Sequence of chain 1.V:
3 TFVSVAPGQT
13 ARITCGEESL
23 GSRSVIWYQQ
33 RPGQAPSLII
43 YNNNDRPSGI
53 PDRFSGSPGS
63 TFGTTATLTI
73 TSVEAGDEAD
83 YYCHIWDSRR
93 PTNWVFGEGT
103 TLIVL

Sequence of chain 1.U:
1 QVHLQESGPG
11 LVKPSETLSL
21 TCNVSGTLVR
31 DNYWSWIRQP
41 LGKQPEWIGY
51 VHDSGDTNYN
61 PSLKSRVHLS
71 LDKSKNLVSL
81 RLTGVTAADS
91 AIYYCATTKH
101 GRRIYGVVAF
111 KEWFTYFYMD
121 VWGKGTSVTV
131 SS

Sequence of chain 1.R:
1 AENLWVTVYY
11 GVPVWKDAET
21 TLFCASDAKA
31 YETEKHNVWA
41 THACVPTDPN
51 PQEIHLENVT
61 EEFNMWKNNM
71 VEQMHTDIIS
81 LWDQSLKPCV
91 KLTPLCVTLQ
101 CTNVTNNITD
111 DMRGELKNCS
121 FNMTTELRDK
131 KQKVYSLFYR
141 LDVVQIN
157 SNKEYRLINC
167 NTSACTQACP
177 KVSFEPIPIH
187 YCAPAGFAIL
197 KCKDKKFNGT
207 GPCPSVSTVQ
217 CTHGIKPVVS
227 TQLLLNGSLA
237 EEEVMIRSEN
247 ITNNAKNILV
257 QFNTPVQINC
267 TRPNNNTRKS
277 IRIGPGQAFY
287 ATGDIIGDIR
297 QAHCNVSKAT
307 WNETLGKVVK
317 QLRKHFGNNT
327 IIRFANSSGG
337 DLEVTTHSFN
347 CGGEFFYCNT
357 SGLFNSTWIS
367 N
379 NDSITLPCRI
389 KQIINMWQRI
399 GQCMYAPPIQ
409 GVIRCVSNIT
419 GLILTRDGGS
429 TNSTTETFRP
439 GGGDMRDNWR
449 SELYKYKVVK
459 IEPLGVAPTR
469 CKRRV

This small molecule binds to this protein.
Small molecule (SMILES): CC(=O)N[C@H]1[C@H](O[C@H]2[C@H](O)[C@@H](NC(C)=O)CO[C@@H]2CO)O[C@H](CO)[C@@H](O[C@@H]2O[C@H](CO[C@H]3O[C@H](CO)[C@@H](O)[C@H](O)[C@@H]3O)[C@@H](O)[C@H](O[C@H]3O[C@H](CO)[C@@H](O)[C@H](O)[C@@H]3O)[C@@H]2O)[C@@H]1O

Binding-site contacts:
Ligand atom C3 contacts residue ASN107 of chain 1.R at 3.8 Å.
Ligand atom C7 contacts residue PHE114 of chain 1.U at 3.8 Å (hydrophobic).
Ligand atom O5 contacts residue ASP56 of chain 1.U at 4.1 Å.
Ligand atom C6 contacts residue THR115 of chain 1.U at 3.9 Å.
Ligand atom C2 contacts residue ASP56 of chain 1.U at 4.0 Å.
Ligand atom C6 contacts residue GLY55 of chain 1.U at 3.5 Å.
Ligand atom C7 contacts residue ASP89 of chain 1.V at 3.9 Å.
Ligand atom C8 contacts residue THR94 of chain 1.V at 3.6 Å.
Ligand atom C2 contacts residue ASN58 of chain 1.U at 3.4 Å.
Ligand atom C6 contacts residue THR115 of chain 1.U at 3.4 Å.
Ligand atom O6 contacts residue ARG102 of chain 1.U at 2.8 Å (salt-bridge).
Ligand atom C8 contacts residue PRO93 of chain 1.V at 3.9 Å (hydrophobic).
Ligand atom C3 contacts residue ASP56 of chain 1.U at 3.4 Å.
Ligand atom N2 contacts residue ASN107 of chain 1.R at 2.9 Å (h-bond).
Ligand atom C2 contacts residue GLY55 of chain 1.U at 3.9 Å.
Ligand atom C2 contacts residue ASN107 of chain 1.R at 2.4 Å.
Ligand atom O7 contacts residue ASP89 of chain 1.V at 3.3 Å (salt-bridge).
Ligand atom C6 contacts residue ARG102 of chain 1.U at 4.0 Å.
Ligand atom O4 contacts residue ASP56 of chain 1.U at 3.8 Å.
Ligand atom O3 contacts residue ASN58 of chain 1.U at 3.6 Å.
Ligand atom O6 contacts residue THR115 of chain 1.U at 3.9 Å.
Ligand atom O6 contacts residue THR109 of chain 1.R at 3.5 Å.
Ligand atom O2 contacts residue TYR33 of chain 1.U at 4.0 Å.
Ligand atom C8 contacts residue ASN107 of chain 1.R at 4.0 Å.
Ligand atom O4 contacts residue GLY55 of chain 1.U at 3.9 Å.
Ligand atom O7 contacts residue PHE114 of chain 1.U at 3.2 Å.
Ligand atom N2 contacts residue ASN58 of chain 1.U at 3.0 Å (h-bond).
Ligand atom C1 contacts residue ASP56 of chain 1.U at 3.8 Å.
Ligand atom C5 contacts residue ASN107 of chain 1.R at 3.6 Å.
Ligand atom C3 contacts residue THR94 of chain 1.V at 4.0 Å.
Ligand atom O4 contacts residue SER54 of chain 1.U at 3.9 Å.
Ligand atom C5 contacts residue ASP56 of chain 1.U at 3.4 Å.
Ligand atom C1 contacts residue ASP56 of chain 1.U at 3.8 Å.
Ligand atom C4 contacts residue ASP56 of chain 1.U at 3.7 Å.
Ligand atom O6 contacts residue TRP113 of chain 1.U at 4.0 Å.
Ligand atom C8 contacts residue ASP89 of chain 1.V at 4.0 Å.
Ligand atom C7 contacts residue ASN107 of chain 1.R at 3.6 Å.
Ligand atom O5 contacts residue ASN107 of chain 1.R at 2.3 Å (h-bond).
Ligand atom C1 contacts residue ASN107 of chain 1.R at 1.4 Å.
Ligand atom N2 contacts residue PHE114 of chain 1.U at 3.6 Å.